The small molecule below binds the protein below.
Small molecule (SMILES): CC(=O)N[C@@H]1[C@@H](O)[C@H](O)[C@@H](CO)O[C@@H]1O

Sequence of chain 2.D:
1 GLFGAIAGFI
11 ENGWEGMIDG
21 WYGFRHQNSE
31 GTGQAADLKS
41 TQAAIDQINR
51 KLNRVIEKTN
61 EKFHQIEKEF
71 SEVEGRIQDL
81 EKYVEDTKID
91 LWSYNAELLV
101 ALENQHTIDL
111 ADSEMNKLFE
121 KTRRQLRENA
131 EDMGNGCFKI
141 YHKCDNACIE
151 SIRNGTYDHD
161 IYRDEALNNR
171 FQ

Binding-site contacts:
Ligand atom C1 contacts residue SER151 of chain 2.D at 4.2 Å.
Ligand atom O1 contacts residue ASN154 of chain 2.D at 2.7 Å (h-bond).
Ligand atom C1 contacts residue THR156 of chain 2.D at 3.6 Å.
Ligand atom O5 contacts residue THR156 of chain 2.D at 4.3 Å.
Ligand atom O5 contacts residue ASN154 of chain 2.D at 3.4 Å (h-bond).
Ligand atom C6 contacts residue ALA147 of chain 2.D at 4.3 Å (hydrophobic).
Ligand atom N2 contacts residue ASN154 of chain 2.D at 3.8 Å.
Ligand atom O5 contacts residue SER151 of chain 2.D at 4.0 Å.
Ligand atom O5 contacts residue GLU150 of chain 2.D at 3.8 Å.
Ligand atom C2 contacts residue ASN154 of chain 2.D at 3.8 Å.
Ligand atom O1 contacts residue THR156 of chain 2.D at 2.4 Å (h-bond).
Ligand atom O6 contacts residue ALA147 of chain 2.D at 4.1 Å.
Ligand atom C1 contacts residue GLU150 of chain 2.D at 4.5 Å.
Ligand atom O7 contacts residue ASN154 of chain 2.D at 3.6 Å (h-bond).
Ligand atom O6 contacts residue GLU150 of chain 2.D at 3.7 Å.
Ligand atom O1 contacts residue SER151 of chain 2.D at 4.0 Å.
Ligand atom C7 contacts residue ASN154 of chain 2.D at 3.8 Å.
Ligand atom N2 contacts residue THR156 of chain 2.D at 4.2 Å.
Ligand atom C1 contacts residue ASN154 of chain 2.D at 2.8 Å.